A small-molecule ligand and the protein it binds are described below.
Small molecule (SMILES): CCCCCCCCCC(=O)N(CCO)C[C@@H](O)[C@@H](O)[C@@H](O)[C@@H](O)CO

Binding-site contacts:
Ligand atom C15 contacts residue GLY235 of chain 1.A at 3.7 Å.
Ligand atom C12 contacts residue MET238 of chain 1.A at 4.3 Å (hydrophobic).
Ligand atom C15 contacts residue LEU231 of chain 1.A at 3.8 Å (hydrophobic).
Ligand atom C18 contacts residue ALA197 of chain 1.A at 4.0 Å (hydrophobic).
Ligand atom C18 contacts residue VAL200 of chain 1.A at 4.0 Å (hydrophobic).
Ligand atom C9 contacts residue VAL200 of chain 1.A at 4.1 Å (hydrophobic).
Ligand atom C15 contacts residue VAL200 of chain 1.A at 4.3 Å (hydrophobic).
Ligand atom C21 contacts residue LYS232 of chain 1.A at 4.3 Å.
Ligand atom C12 contacts residue ALA197 of chain 1.A at 3.8 Å (hydrophobic).
Ligand atom C15 contacts residue ALA197 of chain 1.A at 4.4 Å (hydrophobic).
Ligand atom C18 contacts residue TYR201 of chain 1.A at 4.3 Å (hydrophobic).
Ligand atom C21 contacts residue VAL200 of chain 1.A at 4.5 Å (hydrophobic).
Ligand atom C9 contacts residue LEU234 of chain 1.A at 4.3 Å (hydrophobic).
Ligand atom C9 contacts residue MET238 of chain 1.A at 3.8 Å (hydrophobic).
Ligand atom C21 contacts residue LEU231 of chain 1.A at 4.1 Å (hydrophobic).
Ligand atom C12 contacts residue VAL200 of chain 1.A at 3.6 Å (hydrophobic).
Ligand atom C9 contacts residue LEU231 of chain 1.A at 4.5 Å (hydrophobic).
Ligand atom C9 contacts residue GLY235 of chain 1.A at 4.4 Å.

Sequence of chain 1.A:
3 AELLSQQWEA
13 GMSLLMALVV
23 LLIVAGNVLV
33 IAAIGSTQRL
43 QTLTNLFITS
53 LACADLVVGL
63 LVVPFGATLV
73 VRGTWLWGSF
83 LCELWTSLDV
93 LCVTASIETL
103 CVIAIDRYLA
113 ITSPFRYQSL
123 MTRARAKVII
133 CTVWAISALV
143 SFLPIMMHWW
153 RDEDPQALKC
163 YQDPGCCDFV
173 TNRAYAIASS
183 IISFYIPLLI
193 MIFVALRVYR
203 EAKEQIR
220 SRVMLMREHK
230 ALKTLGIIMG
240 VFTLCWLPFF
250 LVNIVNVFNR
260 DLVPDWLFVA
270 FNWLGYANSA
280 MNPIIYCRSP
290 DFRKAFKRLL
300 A